Sequence of chain 5.B:
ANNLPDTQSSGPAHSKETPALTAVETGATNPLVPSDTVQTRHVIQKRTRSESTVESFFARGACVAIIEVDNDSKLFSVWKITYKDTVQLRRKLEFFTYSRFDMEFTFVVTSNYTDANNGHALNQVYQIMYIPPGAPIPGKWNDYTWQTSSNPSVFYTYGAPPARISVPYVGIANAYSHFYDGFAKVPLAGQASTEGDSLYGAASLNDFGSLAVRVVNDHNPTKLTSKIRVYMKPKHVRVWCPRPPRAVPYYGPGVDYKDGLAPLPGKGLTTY

Binding-site contacts:
Ligand atom C2 contacts residue TYR182 of chain 5.B at 3.9 Å (hydrophobic).
Ligand atom C6 contacts residue TYR89 of chain 5.B at 3.7 Å (hydrophobic).
Ligand atom C21 contacts residue HIS184 of chain 5.B at 3.6 Å.
Ligand atom O3 contacts residue TYR89 of chain 5.B at 3.6 Å.
Ligand atom CL2 contacts residue TYR136 of chain 5.B at 3.6 Å.
Ligand atom O1 contacts residue MET109 of chain 5.B at 3.7 Å.
Ligand atom C16 contacts residue TYR136 of chain 5.B at 3.8 Å (hydrophobic).
Ligand atom C19 contacts residue PHE113 of chain 5.B at 3.9 Å (hydrophobic).
Ligand atom O3 contacts residue LEU99 of chain 5.B at 3.9 Å.
Ligand atom C13 contacts residue PHE111 of chain 5.B at 3.7 Å (hydrophobic).
Ligand atom C11 contacts residue ILE87 of chain 5.B at 3.8 Å (hydrophobic).
Ligand atom O2 contacts residue VAL173 of chain 5.B at 3.4 Å.
Ligand atom C21 contacts residue TYR182 of chain 5.B at 3.8 Å (hydrophobic).
Ligand atom C12 contacts residue ILE87 of chain 5.B at 3.8 Å (hydrophobic).
Ligand atom O3 contacts residue PHE107 of chain 5.B at 3.6 Å.
Ligand atom C13 contacts residue ILE87 of chain 5.B at 3.7 Å (hydrophobic).
Ligand atom CL3 contacts residue PHE111 of chain 5.B at 3.8 Å.
Ligand atom O1 contacts residue ILE87 of chain 5.B at 3.7 Å.
Ligand atom C2 contacts residue PHE214 of chain 5.B at 3.6 Å (hydrophobic).
Ligand atom C21 contacts residue TYR89 of chain 5.B at 3.9 Å (hydrophobic).
Ligand atom C5 contacts residue TYR89 of chain 5.B at 3.5 Å (hydrophobic).
Ligand atom C20 contacts residue ILE171 of chain 5.B at 3.8 Å (hydrophobic).
Ligand atom C8 contacts residue MET109 of chain 5.B at 3.4 Å (hydrophobic).
Ligand atom C7 contacts residue MET109 of chain 5.B at 3.3 Å (hydrophobic).
Ligand atom C14 contacts residue TYR136 of chain 5.B at 3.5 Å (hydrophobic).
Ligand atom C19 contacts residue LEU217 of chain 5.B at 3.8 Å (hydrophobic).
Ligand atom C9 contacts residue PHE214 of chain 5.B at 3.7 Å (hydrophobic).
Ligand atom C7 contacts residue PHE214 of chain 5.B at 3.5 Å (hydrophobic).
Ligand atom C4 contacts residue MET109 of chain 5.B at 3.8 Å (hydrophobic).
Ligand atom C9 contacts residue VAL176 of chain 5.B at 3.6 Å (hydrophobic).
Ligand atom C13 contacts residue MET109 of chain 5.B at 3.4 Å (hydrophobic).
Ligand atom C10 contacts residue TYR136 of chain 5.B at 3.5 Å (hydrophobic).
Ligand atom C21 contacts residue SER105 of chain 5.B at 3.8 Å.
Ligand atom C3 contacts residue MET109 of chain 5.B at 3.7 Å (hydrophobic).
Ligand atom C20 contacts residue LEU217 of chain 5.B at 3.8 Å (hydrophobic).
Ligand atom C1 contacts residue TYR182 of chain 5.B at 3.8 Å (hydrophobic).
Ligand atom CL3 contacts residue LEU217 of chain 5.B at 3.8 Å.
Ligand atom C17 contacts residue TYR136 of chain 5.B at 3.7 Å (hydrophobic).
Ligand atom O1 contacts residue PHE214 of chain 5.B at 3.8 Å.
Ligand atom C12 contacts residue PHE111 of chain 5.B at 3.8 Å (hydrophobic).

This small molecule binds to this protein.
Small molecule (SMILES): COc1ccc(OCc2ccc(COc3c(Cl)cccc3Cl)cc2)c(Cl)c1